Sequence of chain 1.A:
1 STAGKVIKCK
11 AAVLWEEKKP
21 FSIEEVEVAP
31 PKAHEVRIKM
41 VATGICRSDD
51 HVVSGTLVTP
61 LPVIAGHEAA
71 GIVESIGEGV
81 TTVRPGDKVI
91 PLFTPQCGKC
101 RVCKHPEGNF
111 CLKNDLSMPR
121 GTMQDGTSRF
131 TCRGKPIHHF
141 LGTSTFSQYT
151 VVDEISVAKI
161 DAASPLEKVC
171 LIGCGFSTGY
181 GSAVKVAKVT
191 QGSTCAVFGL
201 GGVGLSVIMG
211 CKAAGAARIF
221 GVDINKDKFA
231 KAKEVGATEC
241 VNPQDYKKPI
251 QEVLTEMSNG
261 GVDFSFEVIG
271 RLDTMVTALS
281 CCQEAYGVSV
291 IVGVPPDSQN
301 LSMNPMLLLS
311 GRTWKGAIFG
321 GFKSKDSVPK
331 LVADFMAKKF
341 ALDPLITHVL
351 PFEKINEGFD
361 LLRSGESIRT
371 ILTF

This small molecule binds to this protein.
Small molecule (SMILES): OCc1c(F)c(F)c(F)c(F)c1F

Sequence of chain 1.B:
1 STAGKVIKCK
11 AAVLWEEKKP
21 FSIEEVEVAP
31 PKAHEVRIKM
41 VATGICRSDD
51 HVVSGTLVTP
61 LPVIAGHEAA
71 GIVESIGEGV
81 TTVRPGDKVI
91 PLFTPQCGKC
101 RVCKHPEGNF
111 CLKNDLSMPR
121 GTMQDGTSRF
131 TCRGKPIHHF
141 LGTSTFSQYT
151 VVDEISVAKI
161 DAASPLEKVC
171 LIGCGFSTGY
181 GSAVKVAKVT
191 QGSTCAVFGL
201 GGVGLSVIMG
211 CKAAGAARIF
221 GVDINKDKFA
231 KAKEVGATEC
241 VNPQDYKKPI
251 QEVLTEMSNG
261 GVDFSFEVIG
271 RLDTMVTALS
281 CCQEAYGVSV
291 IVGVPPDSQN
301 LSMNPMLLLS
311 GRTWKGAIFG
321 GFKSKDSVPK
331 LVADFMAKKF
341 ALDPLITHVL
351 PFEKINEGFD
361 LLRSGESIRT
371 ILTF

Binding-site contacts:
Ligand atom C7 contacts residue ZN1 of chain 1.I at 2.9 Å.
Ligand atom C7 contacts residue CYS174 of chain 1.B at 3.7 Å (hydrophobic).
Ligand atom C2 contacts residue LEU116 of chain 1.B at 4.0 Å (hydrophobic).
Ligand atom F6 contacts residue LEU141 of chain 1.B at 3.2 Å.
Ligand atom C2 contacts residue VAL294 of chain 1.B at 3.8 Å (hydrophobic).
Ligand atom F3 contacts residue LEU116 of chain 1.B at 3.7 Å.
Ligand atom O1 contacts residue CYS174 of chain 1.B at 3.4 Å (h-bond).
Ligand atom C2 contacts residue SER48 of chain 1.B at 4.0 Å.
Ligand atom C4 contacts residue LEU116 of chain 1.B at 3.6 Å (hydrophobic).
Ligand atom C7 contacts residue HIS67 of chain 1.B at 3.6 Å.
Ligand atom C3 contacts residue VAL294 of chain 1.B at 3.6 Å (hydrophobic).
Ligand atom F2 contacts residue VAL294 of chain 1.B at 3.8 Å.
Ligand atom F4 contacts residue LEU116 of chain 1.B at 3.9 Å.
Ligand atom C5 contacts residue LEU57 of chain 1.B at 3.6 Å (hydrophobic).
Ligand atom F4 contacts residue LEU57 of chain 1.B at 3.2 Å.
Ligand atom O1 contacts residue ZN1 of chain 1.I at 2.0 Å.
Ligand atom F3 contacts residue LEU309 of chain 1.A at 3.7 Å.
Ligand atom C6 contacts residue SER48 of chain 1.B at 3.4 Å.
Ligand atom C5 contacts residue LEU141 of chain 1.B at 3.8 Å (hydrophobic).
Ligand atom F5 contacts residue PHE140 of chain 1.B at 3.3 Å.
Ligand atom C1 contacts residue PHE93 of chain 1.B at 4.0 Å (hydrophobic).
Ligand atom F2 contacts residue NAJ1 of chain 1.K at 2.9 Å.
Ligand atom F6 contacts residue SER48 of chain 1.B at 3.2 Å.
Ligand atom C6 contacts residue LEU141 of chain 1.B at 3.7 Å (hydrophobic).
Ligand atom C3 contacts residue LEU116 of chain 1.B at 3.5 Å (hydrophobic).
Ligand atom C7 contacts residue PHE93 of chain 1.B at 3.5 Å (hydrophobic).
Ligand atom C7 contacts residue SER48 of chain 1.B at 3.5 Å.
Ligand atom C7 contacts residue NAJ1 of chain 1.K at 3.3 Å.
Ligand atom O1 contacts residue NAJ1 of chain 1.K at 3.0 Å.
Ligand atom O1 contacts residue SER48 of chain 1.B at 2.5 Å (h-bond).
Ligand atom O1 contacts residue HIS67 of chain 1.B at 3.2 Å (h-bond).
Ligand atom F5 contacts residue LEU57 of chain 1.B at 3.1 Å.
Ligand atom O1 contacts residue CYS46 of chain 1.B at 3.5 Å (h-bond).
Ligand atom C4 contacts residue LEU57 of chain 1.B at 3.8 Å (hydrophobic).
Ligand atom C1 contacts residue SER48 of chain 1.B at 3.4 Å.
Ligand atom F5 contacts residue LEU141 of chain 1.B at 3.4 Å.
Ligand atom F2 contacts residue ILE318 of chain 1.B at 3.7 Å.
Ligand atom F3 contacts residue VAL294 of chain 1.B at 3.4 Å.
Ligand atom F6 contacts residue HIS67 of chain 1.B at 3.3 Å.
Ligand atom F3 contacts residue ILE318 of chain 1.B at 3.6 Å.